Sequence of chain 30.A:
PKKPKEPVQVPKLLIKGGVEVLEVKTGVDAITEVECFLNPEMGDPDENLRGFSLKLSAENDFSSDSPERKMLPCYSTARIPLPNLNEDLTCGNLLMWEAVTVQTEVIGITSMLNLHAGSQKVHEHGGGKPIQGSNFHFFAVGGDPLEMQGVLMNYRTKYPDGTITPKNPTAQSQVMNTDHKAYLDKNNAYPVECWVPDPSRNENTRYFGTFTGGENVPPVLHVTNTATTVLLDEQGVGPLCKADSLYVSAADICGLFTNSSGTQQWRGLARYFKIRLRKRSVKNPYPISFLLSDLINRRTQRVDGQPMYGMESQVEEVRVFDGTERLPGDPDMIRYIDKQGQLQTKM

A small-molecule ligand and the protein it binds are described below.
Small molecule (SMILES): CC(=O)N[C@H]1[C@H]([C@H](O)[C@H](O)CO)O[C@@](O[C@H](CO)[C@@H](O)[C@@H]2O[C@@H](C(=O)O)C[C@H](O)[C@H]2NC(C)=O)(C(=O)O)C[C@@H]1O

Binding-site contacts:
Ligand atom C11 contacts residue PHE65 of chain 30.A at 3.7 Å (hydrophobic).
Ligand atom C10 contacts residue PHE75 of chain 30.B at 3.9 Å (hydrophobic).
Ligand atom O9 contacts residue LEU67 of chain 30.A at 3.2 Å.
Ligand atom O8 contacts residue THR276 of chain 30.A at 3.2 Å.
Ligand atom C9 contacts residue LYS68 of chain 30.A at 3.8 Å.
Ligand atom O1A contacts residue LYS68 of chain 30.A at 3.2 Å (salt-bridge).
Ligand atom O8 contacts residue GLN278 of chain 30.A at 3.5 Å (h-bond).
Ligand atom O1A contacts residue THR276 of chain 30.A at 3.4 Å (h-bond).
Ligand atom C4 contacts residue ASN272 of chain 30.A at 4.0 Å.
Ligand atom C7 contacts residue GLN278 of chain 30.A at 3.8 Å.
Ligand atom O1B contacts residue SER274 of chain 30.A at 3.9 Å.
Ligand atom O10 contacts residue LEU62 of chain 30.A at 3.6 Å.
Ligand atom O1B contacts residue LYS68 of chain 30.A at 3.7 Å.
Ligand atom N5 contacts residue ASN272 of chain 30.A at 3.1 Å (h-bond).
Ligand atom O1B contacts residue ASN272 of chain 30.A at 3.7 Å.
Ligand atom C1 contacts residue LYS68 of chain 30.A at 3.8 Å.
Ligand atom C5 contacts residue ASN272 of chain 30.A at 3.9 Å.
Ligand atom O10 contacts residue PHE75 of chain 30.B at 3.5 Å.
Ligand atom C11 contacts residue LEU62 of chain 30.A at 4.0 Å (hydrophobic).
Ligand atom O8 contacts residue LYS68 of chain 30.A at 3.9 Å.
Ligand atom C11 contacts residue PHE75 of chain 30.B at 3.5 Å (hydrophobic).
Ligand atom C10 contacts residue LEU62 of chain 30.A at 3.9 Å (hydrophobic).
Ligand atom C1 contacts residue THR276 of chain 30.A at 3.5 Å.
Ligand atom C10 contacts residue ASN272 of chain 30.A at 3.7 Å.
Ligand atom C10 contacts residue GLN278 of chain 30.A at 4.0 Å.
Ligand atom O1A contacts residue SER274 of chain 30.A at 2.3 Å (h-bond).
Ligand atom C11 contacts residue THR276 of chain 30.A at 3.7 Å.
Ligand atom C6 contacts residue ASN272 of chain 30.A at 3.5 Å.
Ligand atom C1 contacts residue SER274 of chain 30.A at 3.4 Å.
Ligand atom C11 contacts residue ASN272 of chain 30.A at 3.4 Å.
Ligand atom C9 contacts residue GLN278 of chain 30.A at 3.2 Å.
Ligand atom C8 contacts residue GLN278 of chain 30.A at 3.7 Å.
Ligand atom C11 contacts residue HIS138 of chain 30.E at 3.4 Å.
Ligand atom C11 contacts residue PHE270 of chain 30.A at 3.8 Å (hydrophobic).
Ligand atom O1B contacts residue THR276 of chain 30.A at 2.8 Å (h-bond).
Ligand atom N5 contacts residue GLN278 of chain 30.A at 3.7 Å.
Ligand atom C11 contacts residue GLN278 of chain 30.A at 3.4 Å.
Ligand atom O8 contacts residue ASN272 of chain 30.A at 3.5 Å (h-bond).
Ligand atom O9 contacts residue LYS68 of chain 30.A at 2.8 Å (salt-bridge).
Ligand atom C9 contacts residue LEU67 of chain 30.A at 3.9 Å (hydrophobic).

Sequence of chain 30.B:
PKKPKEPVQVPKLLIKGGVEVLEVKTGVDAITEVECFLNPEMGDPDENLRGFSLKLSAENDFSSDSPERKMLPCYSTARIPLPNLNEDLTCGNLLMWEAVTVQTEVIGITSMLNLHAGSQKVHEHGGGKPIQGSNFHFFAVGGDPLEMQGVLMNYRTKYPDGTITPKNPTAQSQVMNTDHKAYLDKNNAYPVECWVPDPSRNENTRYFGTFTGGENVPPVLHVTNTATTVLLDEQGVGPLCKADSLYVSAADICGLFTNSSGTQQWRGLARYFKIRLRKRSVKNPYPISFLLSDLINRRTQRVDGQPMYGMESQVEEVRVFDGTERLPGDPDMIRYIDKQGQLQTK

Sequence of chain 30.E:
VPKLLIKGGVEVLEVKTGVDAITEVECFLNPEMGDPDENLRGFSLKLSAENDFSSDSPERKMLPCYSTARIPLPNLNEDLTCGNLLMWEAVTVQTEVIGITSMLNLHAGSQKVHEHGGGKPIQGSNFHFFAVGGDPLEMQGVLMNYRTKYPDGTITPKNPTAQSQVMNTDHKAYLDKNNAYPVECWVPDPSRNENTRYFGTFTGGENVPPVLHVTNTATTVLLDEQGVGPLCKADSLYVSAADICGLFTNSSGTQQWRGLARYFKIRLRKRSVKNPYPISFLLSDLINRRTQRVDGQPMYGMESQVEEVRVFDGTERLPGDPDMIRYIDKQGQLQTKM